Sequence of chain 1.E:
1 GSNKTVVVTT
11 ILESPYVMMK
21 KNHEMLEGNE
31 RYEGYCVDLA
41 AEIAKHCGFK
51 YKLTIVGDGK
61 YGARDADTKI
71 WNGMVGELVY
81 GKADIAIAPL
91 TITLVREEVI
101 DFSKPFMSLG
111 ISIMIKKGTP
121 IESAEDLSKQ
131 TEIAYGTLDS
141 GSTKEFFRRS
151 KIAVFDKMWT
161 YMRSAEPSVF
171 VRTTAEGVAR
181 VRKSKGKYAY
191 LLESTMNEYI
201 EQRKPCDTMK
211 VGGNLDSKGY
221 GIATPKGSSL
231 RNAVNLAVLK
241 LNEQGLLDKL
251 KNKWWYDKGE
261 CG

Binding-site contacts:
Ligand atom N contacts residue TYR61 of chain 1.E at 4.1 Å.
Ligand atom O contacts residue ARG96 of chain 1.E at 2.8 Å (salt-bridge).
Ligand atom OE2 contacts residue LEU138 of chain 1.E at 4.2 Å.
Ligand atom OXT contacts residue ARG96 of chain 1.E at 2.8 Å (salt-bridge).
Ligand atom CD contacts residue THR143 of chain 1.E at 3.3 Å.
Ligand atom CD contacts residue SER142 of chain 1.E at 4.3 Å.
Ligand atom OE2 contacts residue THR143 of chain 1.E at 3.0 Å (h-bond).
Ligand atom N contacts residue SER142 of chain 1.E at 4.0 Å.
Ligand atom CA contacts residue PRO89 of chain 1.E at 4.1 Å (hydrophobic).
Ligand atom OE2 contacts residue GLY141 of chain 1.E at 3.7 Å.
Ligand atom C contacts residue SER142 of chain 1.E at 3.3 Å.
Ligand atom CA contacts residue GLU193 of chain 1.E at 3.3 Å.
Ligand atom CA contacts residue SER142 of chain 1.E at 3.2 Å.
Ligand atom OXT contacts residue THR91 of chain 1.E at 2.9 Å (h-bond).
Ligand atom CG contacts residue LEU138 of chain 1.E at 3.7 Å (hydrophobic).
Ligand atom CA contacts residue TYR61 of chain 1.E at 4.1 Å (hydrophobic).
Ligand atom OE2 contacts residue SER142 of chain 1.E at 3.3 Å (h-bond).
Ligand atom CD contacts residue LEU138 of chain 1.E at 4.1 Å (hydrophobic).
Ligand atom OXT contacts residue PRO89 of chain 1.E at 3.8 Å.
Ligand atom O contacts residue TYR61 of chain 1.E at 3.5 Å.
Ligand atom C contacts residue ARG96 of chain 1.E at 3.4 Å.
Ligand atom C contacts residue TYR61 of chain 1.E at 3.8 Å (hydrophobic).
Ligand atom CB contacts residue TYR61 of chain 1.E at 3.6 Å (hydrophobic).
Ligand atom CD contacts residue GLU193 of chain 1.E at 3.8 Å.
Ligand atom N contacts residue GLU193 of chain 1.E at 2.8 Å (salt-bridge).
Ligand atom OXT contacts residue LEU90 of chain 1.E at 3.6 Å.
Ligand atom CB contacts residue LEU138 of chain 1.E at 4.1 Å (hydrophobic).
Ligand atom N contacts residue PRO89 of chain 1.E at 2.9 Å (h-bond).
Ligand atom CB contacts residue GLU193 of chain 1.E at 4.0 Å.
Ligand atom OE1 contacts residue THR143 of chain 1.E at 2.7 Å (h-bond).
Ligand atom C contacts residue THR91 of chain 1.E at 3.7 Å.
Ligand atom OXT contacts residue TYR61 of chain 1.E at 3.6 Å.
Ligand atom OE1 contacts residue GLU193 of chain 1.E at 3.7 Å.
Ligand atom OXT contacts residue SER142 of chain 1.E at 4.0 Å.
Ligand atom N contacts residue TYR220 of chain 1.E at 3.7 Å.
Ligand atom N contacts residue THR91 of chain 1.E at 2.9 Å (h-bond).
Ligand atom O contacts residue GLY141 of chain 1.E at 3.3 Å.
Ligand atom CG contacts residue GLU193 of chain 1.E at 3.5 Å.
Ligand atom CA contacts residue THR91 of chain 1.E at 3.4 Å.
Ligand atom O contacts residue SER142 of chain 1.E at 2.8 Å (h-bond).

This protein binds this small molecule.
Small molecule (SMILES): N[C@@H](CCC(=O)O)C(=O)O